Sequence of chain 2.A:
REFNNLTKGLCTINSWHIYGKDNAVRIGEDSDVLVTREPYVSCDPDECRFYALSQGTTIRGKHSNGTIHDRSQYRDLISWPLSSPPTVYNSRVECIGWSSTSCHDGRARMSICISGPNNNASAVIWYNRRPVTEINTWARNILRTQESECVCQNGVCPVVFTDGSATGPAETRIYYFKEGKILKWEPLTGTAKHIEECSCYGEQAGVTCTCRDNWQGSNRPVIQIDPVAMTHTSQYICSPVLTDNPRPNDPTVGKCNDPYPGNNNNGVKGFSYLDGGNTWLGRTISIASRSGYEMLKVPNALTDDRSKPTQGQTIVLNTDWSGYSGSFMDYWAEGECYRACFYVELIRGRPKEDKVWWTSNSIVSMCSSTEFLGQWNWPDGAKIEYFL

A protein and the small-molecule ligand that binds it are described below.
Small molecule (SMILES): CC(=O)N[C@@H]1[C@@H](O)[C@H](O)[C@@H](CO)O[C@H]1O

Binding-site contacts:
Ligand atom C3 contacts residue ASN147 of chain 2.A at 3.6 Å.
Ligand atom C6 contacts residue TRP439 of chain 2.A at 3.7 Å (hydrophobic).
Ligand atom C2 contacts residue ASN147 of chain 2.A at 2.3 Å.
Ligand atom N2 contacts residue ASN147 of chain 2.A at 2.5 Å (h-bond).
Ligand atom C5 contacts residue ASN147 of chain 2.A at 3.6 Å.
Ligand atom O7 contacts residue TRP439 of chain 2.A at 4.0 Å.
Ligand atom C5 contacts residue TRP439 of chain 2.A at 3.9 Å (hydrophobic).
Ligand atom C2 contacts residue TRP439 of chain 2.A at 3.9 Å (hydrophobic).
Ligand atom O5 contacts residue TRP439 of chain 2.A at 3.4 Å.
Ligand atom O5 contacts residue ASN147 of chain 2.A at 2.4 Å (h-bond).
Ligand atom O3 contacts residue TRP439 of chain 2.A at 4.3 Å.
Ligand atom C4 contacts residue TRP439 of chain 2.A at 3.6 Å (hydrophobic).
Ligand atom C7 contacts residue ASN147 of chain 2.A at 3.8 Å.
Ligand atom C3 contacts residue TRP439 of chain 2.A at 4.3 Å (hydrophobic).
Ligand atom C7 contacts residue TRP439 of chain 2.A at 4.5 Å (hydrophobic).
Ligand atom O4 contacts residue TRP439 of chain 2.A at 4.4 Å.
Ligand atom O6 contacts residue TRP439 of chain 2.A at 2.8 Å (h-bond).
Ligand atom C4 contacts residue ASN147 of chain 2.A at 4.2 Å.
Ligand atom C1 contacts residue ASN147 of chain 2.A at 1.4 Å.
Ligand atom C1 contacts residue TRP439 of chain 2.A at 4.2 Å (hydrophobic).